Sequence of chain 29.C:
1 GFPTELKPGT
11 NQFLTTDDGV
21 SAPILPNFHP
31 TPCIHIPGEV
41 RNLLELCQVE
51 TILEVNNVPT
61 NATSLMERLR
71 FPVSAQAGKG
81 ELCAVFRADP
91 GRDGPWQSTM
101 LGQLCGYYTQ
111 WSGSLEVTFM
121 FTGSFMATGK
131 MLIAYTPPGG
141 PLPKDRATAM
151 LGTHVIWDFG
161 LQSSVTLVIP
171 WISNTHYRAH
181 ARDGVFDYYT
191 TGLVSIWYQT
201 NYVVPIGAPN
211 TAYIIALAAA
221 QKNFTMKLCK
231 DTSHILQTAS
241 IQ

Sequence of chain 29.A:
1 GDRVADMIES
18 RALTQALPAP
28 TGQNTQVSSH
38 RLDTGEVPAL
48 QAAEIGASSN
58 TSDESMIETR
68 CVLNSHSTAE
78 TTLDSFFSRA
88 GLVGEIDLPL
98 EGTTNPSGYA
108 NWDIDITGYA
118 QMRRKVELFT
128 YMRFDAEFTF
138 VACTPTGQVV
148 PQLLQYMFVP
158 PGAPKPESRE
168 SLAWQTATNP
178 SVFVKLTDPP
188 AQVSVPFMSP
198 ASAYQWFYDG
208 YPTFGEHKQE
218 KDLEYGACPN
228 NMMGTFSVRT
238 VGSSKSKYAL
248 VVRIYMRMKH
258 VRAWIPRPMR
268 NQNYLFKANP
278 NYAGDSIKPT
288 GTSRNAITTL

Binding-site contacts:
Ligand atom CAE contacts residue PHE137 of chain 29.A at 3.9 Å (hydrophobic).
Ligand atom CAG contacts residue ASN228 of chain 29.A at 3.3 Å.
Ligand atom CAH contacts residue VAL192 of chain 29.A at 3.5 Å (hydrophobic).
Ligand atom CAF contacts residue ASN228 of chain 29.A at 3.8 Å.
Ligand atom CAA contacts residue PRO177 of chain 29.A at 3.5 Å (hydrophobic).
Ligand atom CAY contacts residue THR114 of chain 29.A at 3.8 Å.
Ligand atom CAJ contacts residue PHE135 of chain 29.A at 3.1 Å (hydrophobic).
Ligand atom CAF contacts residue GLN202 of chain 29.A at 3.5 Å.
Ligand atom CAK contacts residue PHE155 of chain 29.A at 2.9 Å (hydrophobic).
Ligand atom CAB contacts residue PHE135 of chain 29.A at 3.8 Å (hydrophobic).
Ligand atom CBA contacts residue ILE111 of chain 29.A at 3.7 Å (hydrophobic).
Ligand atom CAA contacts residue TYR153 of chain 29.A at 3.9 Å (hydrophobic).
Ligand atom CAZ contacts residue VAL192 of chain 29.A at 3.6 Å (hydrophobic).
Ligand atom CAI contacts residue PHE155 of chain 29.A at 3.1 Å (hydrophobic).
Ligand atom CAL contacts residue THR114 of chain 29.A at 3.8 Å.
Ligand atom NAT contacts residue PHE155 of chain 29.A at 3.6 Å.
Ligand atom NAC contacts residue THR114 of chain 29.A at 3.1 Å (h-bond).
Ligand atom CAJ contacts residue VAL192 of chain 29.A at 3.7 Å (hydrophobic).
Ligand atom CAH contacts residue PHE135 of chain 29.A at 3.4 Å (hydrophobic).
Ligand atom CAN contacts residue PHE135 of chain 29.A at 3.4 Å (hydrophobic).
Ligand atom CAR contacts residue TYR201 of chain 29.A at 3.2 Å (hydrophobic).
Ligand atom NAC contacts residue ALA275 of chain 29.A at 3.5 Å.
Ligand atom CBB contacts residue ASN228 of chain 29.A at 3.7 Å.
Ligand atom OAW contacts residue ILE111 of chain 29.A at 3.2 Å.
Ligand atom OAV contacts residue VAL190 of chain 29.A at 3.9 Å.
Ligand atom CAM contacts residue PHE155 of chain 29.A at 3.8 Å (hydrophobic).
Ligand atom NBE contacts residue TRP203 of chain 29.A at 3.8 Å.
Ligand atom CAF contacts residue TRP203 of chain 29.A at 3.7 Å (hydrophobic).
Ligand atom CAA contacts residue VAL179 of chain 29.A at 3.1 Å (hydrophobic).
Ligand atom CAG contacts residue GLN202 of chain 29.A at 3.5 Å.
Ligand atom OAW contacts residue MET195 of chain 29.A at 3.5 Å.
Ligand atom OAD contacts residue ILE113 of chain 29.A at 3.1 Å (h-bond).
Ligand atom CAQ contacts residue ILE113 of chain 29.A at 3.9 Å (hydrophobic).
Ligand atom CAM contacts residue PRO177 of chain 29.A at 3.6 Å (hydrophobic).
Ligand atom CAS contacts residue ASN228 of chain 29.A at 3.8 Å.
Ligand atom CAS contacts residue TYR201 of chain 29.A at 3.7 Å (hydrophobic).
Ligand atom CAA contacts residue SER178 of chain 29.A at 3.5 Å.
Ligand atom CAR contacts residue ASN228 of chain 29.A at 3.7 Å.
Ligand atom CAB contacts residue PHE131 of chain 29.A at 3.8 Å (hydrophobic).
Ligand atom OAD contacts residue ASP112 of chain 29.A at 3.4 Å.

A protein and the small-molecule ligand that binds it are described below.
Small molecule (SMILES): CCO/N=C/c1ccc(OCC[C@@H](C)CCN2CCN(c3ccnc(N)c3)C2=O)cc1

Sequence of chain 30.C:
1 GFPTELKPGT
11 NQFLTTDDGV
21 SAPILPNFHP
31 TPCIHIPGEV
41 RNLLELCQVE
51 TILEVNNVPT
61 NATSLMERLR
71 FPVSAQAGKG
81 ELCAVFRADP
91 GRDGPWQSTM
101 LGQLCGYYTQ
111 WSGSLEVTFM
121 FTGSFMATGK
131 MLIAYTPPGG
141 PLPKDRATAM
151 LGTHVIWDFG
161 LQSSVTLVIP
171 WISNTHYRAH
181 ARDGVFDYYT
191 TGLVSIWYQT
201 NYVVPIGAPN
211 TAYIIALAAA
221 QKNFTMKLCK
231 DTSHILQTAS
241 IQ